The protein below binds the small molecule below.
Small molecule (SMILES): CC(=O)N[C@@H]1[C@@H](O)[C@H](O)[C@@H](CO)O[C@H]1O

Sequence of chain 1.A:
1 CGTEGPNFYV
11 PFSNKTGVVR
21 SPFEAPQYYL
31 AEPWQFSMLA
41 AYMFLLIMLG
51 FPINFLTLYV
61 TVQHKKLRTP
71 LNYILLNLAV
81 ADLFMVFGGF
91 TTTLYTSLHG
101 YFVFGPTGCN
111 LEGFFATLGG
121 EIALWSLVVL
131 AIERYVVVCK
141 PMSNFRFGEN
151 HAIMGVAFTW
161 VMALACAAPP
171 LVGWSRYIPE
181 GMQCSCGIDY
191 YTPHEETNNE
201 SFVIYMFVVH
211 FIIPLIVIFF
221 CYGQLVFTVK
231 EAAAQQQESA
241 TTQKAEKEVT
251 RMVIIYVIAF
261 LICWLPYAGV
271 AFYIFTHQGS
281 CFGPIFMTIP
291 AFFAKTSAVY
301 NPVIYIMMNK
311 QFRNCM

Binding-site contacts:
Ligand atom C2 contacts residue ASN14 of chain 1.A at 2.9 Å.
Ligand atom C6 contacts residue ARG20 of chain 1.A at 3.3 Å.
Ligand atom N2 contacts residue THR3 of chain 1.A at 4.2 Å.
Ligand atom C7 contacts residue THR3 of chain 1.A at 4.1 Å.
Ligand atom O4 contacts residue VAL19 of chain 1.A at 4.0 Å.
Ligand atom C3 contacts residue ASN14 of chain 1.A at 4.0 Å.
Ligand atom C5 contacts residue VAL19 of chain 1.A at 3.3 Å (hydrophobic).
Ligand atom O5 contacts residue VAL19 of chain 1.A at 4.0 Å.
Ligand atom C6 contacts residue GLY17 of chain 1.A at 3.2 Å.
Ligand atom C1 contacts residue ASN14 of chain 1.A at 1.5 Å.
Ligand atom O7 contacts residue ASN14 of chain 1.A at 3.5 Å (h-bond).
Ligand atom O4 contacts residue ARG20 of chain 1.A at 3.7 Å.
Ligand atom C8 contacts residue THR3 of chain 1.A at 3.6 Å.
Ligand atom C1 contacts residue VAL19 of chain 1.A at 3.8 Å (hydrophobic).
Ligand atom C7 contacts residue ASN14 of chain 1.A at 3.7 Å.
Ligand atom O5 contacts residue ASN14 of chain 1.A at 2.2 Å (h-bond).
Ligand atom C6 contacts residue ASN14 of chain 1.A at 4.2 Å.
Ligand atom C6 contacts residue VAL19 of chain 1.A at 4.1 Å (hydrophobic).
Ligand atom C4 contacts residue ASN14 of chain 1.A at 4.3 Å.
Ligand atom C5 contacts residue GLY17 of chain 1.A at 4.0 Å.
Ligand atom O6 contacts residue ARG20 of chain 1.A at 3.8 Å.
Ligand atom C5 contacts residue ARG20 of chain 1.A at 3.6 Å.
Ligand atom C5 contacts residue ASN14 of chain 1.A at 3.5 Å.
Ligand atom C3 contacts residue VAL19 of chain 1.A at 4.2 Å (hydrophobic).
Ligand atom O5 contacts residue GLY17 of chain 1.A at 4.5 Å.
Ligand atom O6 contacts residue GLY17 of chain 1.A at 4.2 Å.
Ligand atom C4 contacts residue VAL19 of chain 1.A at 4.0 Å (hydrophobic).
Ligand atom C8 contacts residue GLU4 of chain 1.A at 3.6 Å.
Ligand atom N2 contacts residue ASN14 of chain 1.A at 3.4 Å (h-bond).
Ligand atom C4 contacts residue ARG20 of chain 1.A at 4.5 Å.